This protein binds this small molecule.
Small molecule (SMILES): Nc1ncnc2c1ncn2[C@@H]1O[C@H](COP(=O)=O)[C@@H](O[P](=O)(O)OC[C@H]2O[C@@H](n3ccc(=O)[nH]c3=O)[C@H](O)[C@@H]2O)[C@H]1O

Sequence of chain 2.E:
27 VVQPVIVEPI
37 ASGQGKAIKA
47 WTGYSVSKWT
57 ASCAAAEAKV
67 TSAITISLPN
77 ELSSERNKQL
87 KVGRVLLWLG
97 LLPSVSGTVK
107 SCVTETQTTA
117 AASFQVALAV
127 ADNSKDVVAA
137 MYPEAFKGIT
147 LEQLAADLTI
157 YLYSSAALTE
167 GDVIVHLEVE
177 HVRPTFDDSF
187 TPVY

Binding-site contacts:
Ligand atom N9 contacts residue GLU140 of chain 2.E at 4.1 Å.
Ligand atom O4' contacts residue LYS143 of chain 2.E at 4.2 Å.
Ligand atom C8 contacts residue LYS143 of chain 2.E at 2.8 Å.
Ligand atom N9 contacts residue LYS143 of chain 2.E at 3.8 Å.
Ligand atom C8 contacts residue GLU140 of chain 2.E at 4.1 Å.
Ligand atom O2' contacts residue GLU140 of chain 2.E at 3.0 Å (salt-bridge).
Ligand atom C4 contacts residue TRP47 of chain 2.E at 3.9 Å (hydrophobic).
Ligand atom C2' contacts residue LYS143 of chain 2.E at 4.5 Å.
Ligand atom O4' contacts residue GLU140 of chain 2.E at 4.1 Å.
Ligand atom N7 contacts residue TRP47 of chain 2.E at 4.0 Å.
Ligand atom N6 contacts residue TRP47 of chain 2.E at 4.2 Å.
Ligand atom C5 contacts residue TRP47 of chain 2.E at 4.0 Å (hydrophobic).
Ligand atom C1' contacts residue TRP47 of chain 2.E at 4.3 Å (hydrophobic).
Ligand atom O4' contacts residue TRP47 of chain 2.E at 4.0 Å.
Ligand atom N1 contacts residue TRP47 of chain 2.E at 3.8 Å.
Ligand atom C6 contacts residue TRP47 of chain 2.E at 3.9 Å (hydrophobic).
Ligand atom C8 contacts residue TRP47 of chain 2.E at 4.0 Å (hydrophobic).
Ligand atom N3 contacts residue TRP47 of chain 2.E at 3.9 Å.
Ligand atom N9 contacts residue TRP47 of chain 2.E at 4.0 Å.
Ligand atom N7 contacts residue LYS143 of chain 2.E at 3.7 Å.
Ligand atom OP1 contacts residue LYS45 of chain 23.F at 4.3 Å.
Ligand atom C1' contacts residue LYS143 of chain 2.E at 4.0 Å.
Ligand atom C2' contacts residue GLU140 of chain 2.E at 3.5 Å.
Ligand atom C2 contacts residue TRP47 of chain 2.E at 3.8 Å (hydrophobic).
Ligand atom C1' contacts residue GLU140 of chain 2.E at 3.2 Å.

Sequence of chain 23.F:
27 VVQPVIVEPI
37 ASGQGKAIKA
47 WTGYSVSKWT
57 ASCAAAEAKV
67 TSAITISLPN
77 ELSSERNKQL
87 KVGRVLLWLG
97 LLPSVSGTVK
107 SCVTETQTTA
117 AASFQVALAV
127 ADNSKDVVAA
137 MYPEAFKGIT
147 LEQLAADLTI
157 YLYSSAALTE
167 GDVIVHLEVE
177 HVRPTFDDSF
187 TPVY